This small molecule binds to this protein.
Small molecule (SMILES): CC(=O)N[C@@H]1[C@@H](O)[C@H](O)[C@@H](CO)O[C@H]1O

Sequence of chain 1.C:
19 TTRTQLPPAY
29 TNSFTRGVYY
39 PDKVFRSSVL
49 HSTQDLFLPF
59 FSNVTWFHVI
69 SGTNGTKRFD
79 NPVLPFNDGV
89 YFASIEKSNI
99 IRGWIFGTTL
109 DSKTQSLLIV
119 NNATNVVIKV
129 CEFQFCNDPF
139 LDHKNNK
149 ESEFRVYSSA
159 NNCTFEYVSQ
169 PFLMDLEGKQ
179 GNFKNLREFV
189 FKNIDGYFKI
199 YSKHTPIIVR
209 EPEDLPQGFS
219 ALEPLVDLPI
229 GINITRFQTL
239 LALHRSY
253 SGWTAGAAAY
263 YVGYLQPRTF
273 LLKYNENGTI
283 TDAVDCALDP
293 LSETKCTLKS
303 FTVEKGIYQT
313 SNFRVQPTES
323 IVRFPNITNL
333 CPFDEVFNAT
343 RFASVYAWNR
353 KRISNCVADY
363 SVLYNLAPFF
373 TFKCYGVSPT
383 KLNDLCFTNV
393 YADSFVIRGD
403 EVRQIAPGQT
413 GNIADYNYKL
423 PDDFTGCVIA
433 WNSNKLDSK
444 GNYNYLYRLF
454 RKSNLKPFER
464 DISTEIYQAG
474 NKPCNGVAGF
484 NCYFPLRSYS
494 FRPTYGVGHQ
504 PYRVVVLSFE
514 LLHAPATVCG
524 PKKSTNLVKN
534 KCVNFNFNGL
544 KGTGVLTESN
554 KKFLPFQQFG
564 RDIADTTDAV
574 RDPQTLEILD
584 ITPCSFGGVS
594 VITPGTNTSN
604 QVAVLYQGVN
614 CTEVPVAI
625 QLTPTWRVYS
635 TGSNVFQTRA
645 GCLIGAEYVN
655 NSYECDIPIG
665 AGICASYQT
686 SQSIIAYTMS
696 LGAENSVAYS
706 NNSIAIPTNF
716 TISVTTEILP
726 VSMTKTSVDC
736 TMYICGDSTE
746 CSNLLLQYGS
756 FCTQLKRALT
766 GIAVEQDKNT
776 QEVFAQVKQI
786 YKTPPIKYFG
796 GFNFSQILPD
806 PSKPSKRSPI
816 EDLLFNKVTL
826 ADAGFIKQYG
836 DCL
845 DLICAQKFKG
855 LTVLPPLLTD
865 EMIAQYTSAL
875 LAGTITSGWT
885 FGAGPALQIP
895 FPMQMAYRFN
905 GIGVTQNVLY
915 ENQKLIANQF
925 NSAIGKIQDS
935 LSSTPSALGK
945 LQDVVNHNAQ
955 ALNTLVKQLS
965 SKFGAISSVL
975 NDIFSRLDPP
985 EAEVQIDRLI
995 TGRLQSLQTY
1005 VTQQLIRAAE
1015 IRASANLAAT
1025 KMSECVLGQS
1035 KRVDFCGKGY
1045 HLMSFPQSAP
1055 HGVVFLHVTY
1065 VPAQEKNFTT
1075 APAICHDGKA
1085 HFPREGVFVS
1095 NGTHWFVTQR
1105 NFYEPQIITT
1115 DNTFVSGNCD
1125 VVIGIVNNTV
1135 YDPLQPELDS

Sequence of chain 1.B:
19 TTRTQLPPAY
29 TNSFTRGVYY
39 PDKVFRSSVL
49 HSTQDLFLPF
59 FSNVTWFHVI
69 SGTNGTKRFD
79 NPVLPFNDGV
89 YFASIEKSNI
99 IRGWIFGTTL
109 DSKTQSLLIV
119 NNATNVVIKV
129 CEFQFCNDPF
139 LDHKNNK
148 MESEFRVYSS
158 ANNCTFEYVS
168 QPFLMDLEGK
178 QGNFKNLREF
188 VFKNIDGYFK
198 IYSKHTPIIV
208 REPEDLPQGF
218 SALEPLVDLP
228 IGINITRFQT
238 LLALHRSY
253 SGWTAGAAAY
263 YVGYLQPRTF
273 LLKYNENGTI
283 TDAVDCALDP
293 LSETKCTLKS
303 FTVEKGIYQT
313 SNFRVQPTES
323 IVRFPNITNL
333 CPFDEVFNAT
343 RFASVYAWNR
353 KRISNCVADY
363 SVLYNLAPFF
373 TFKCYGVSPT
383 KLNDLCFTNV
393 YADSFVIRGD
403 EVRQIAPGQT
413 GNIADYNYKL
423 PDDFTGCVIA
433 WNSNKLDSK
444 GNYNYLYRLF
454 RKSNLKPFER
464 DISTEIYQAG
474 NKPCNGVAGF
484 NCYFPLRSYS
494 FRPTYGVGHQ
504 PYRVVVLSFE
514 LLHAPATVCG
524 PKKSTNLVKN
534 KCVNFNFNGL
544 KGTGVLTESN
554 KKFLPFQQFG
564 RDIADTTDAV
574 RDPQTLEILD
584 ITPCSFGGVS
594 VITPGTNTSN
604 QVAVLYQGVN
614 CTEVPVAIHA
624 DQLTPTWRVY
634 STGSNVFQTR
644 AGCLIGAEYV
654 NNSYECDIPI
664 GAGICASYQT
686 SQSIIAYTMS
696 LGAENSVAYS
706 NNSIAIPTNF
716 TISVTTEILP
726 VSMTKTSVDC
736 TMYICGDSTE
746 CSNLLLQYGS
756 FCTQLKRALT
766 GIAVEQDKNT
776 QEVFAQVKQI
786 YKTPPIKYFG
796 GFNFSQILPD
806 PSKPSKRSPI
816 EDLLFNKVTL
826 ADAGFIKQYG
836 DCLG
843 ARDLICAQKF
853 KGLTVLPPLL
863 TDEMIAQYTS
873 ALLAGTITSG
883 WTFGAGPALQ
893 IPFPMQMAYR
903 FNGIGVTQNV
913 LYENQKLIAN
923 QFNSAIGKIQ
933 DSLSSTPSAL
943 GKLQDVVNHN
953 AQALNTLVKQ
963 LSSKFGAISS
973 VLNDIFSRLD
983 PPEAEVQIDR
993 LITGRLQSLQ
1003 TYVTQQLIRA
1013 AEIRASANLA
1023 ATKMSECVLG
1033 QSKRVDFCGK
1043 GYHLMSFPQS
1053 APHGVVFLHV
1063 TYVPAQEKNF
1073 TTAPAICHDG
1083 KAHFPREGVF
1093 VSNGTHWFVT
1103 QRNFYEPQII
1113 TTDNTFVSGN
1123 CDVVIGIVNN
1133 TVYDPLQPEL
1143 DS

Binding-site contacts:
Ligand atom C5 contacts residue GLU616 of chain 1.B at 4.3 Å.
Ligand atom O3 contacts residue GLU616 of chain 1.B at 4.3 Å.
Ligand atom N2 contacts residue GLN833 of chain 1.C at 4.3 Å.
Ligand atom C2 contacts residue ASN613 of chain 1.B at 2.7 Å.
Ligand atom O6 contacts residue GLU616 of chain 1.B at 2.5 Å (salt-bridge).
Ligand atom O5 contacts residue ASN613 of chain 1.B at 2.1 Å (h-bond).
Ligand atom O5 contacts residue GLU616 of chain 1.B at 3.6 Å.
Ligand atom O7 contacts residue GLN641 of chain 1.B at 4.1 Å.
Ligand atom C6 contacts residue ASN613 of chain 1.B at 4.5 Å.
Ligand atom O3 contacts residue ASN613 of chain 1.B at 2.6 Å (h-bond).
Ligand atom O6 contacts residue ASN613 of chain 1.B at 4.3 Å.
Ligand atom C3 contacts residue GLN833 of chain 1.C at 3.4 Å.
Ligand atom C2 contacts residue GLN833 of chain 1.C at 3.3 Å.
Ligand atom O7 contacts residue ASN613 of chain 1.B at 3.8 Å.
Ligand atom C1 contacts residue ASN613 of chain 1.B at 1.4 Å.
Ligand atom C4 contacts residue ASN613 of chain 1.B at 4.2 Å.
Ligand atom C1 contacts residue GLN833 of chain 1.C at 4.3 Å.
Ligand atom O3 contacts residue GLN833 of chain 1.C at 3.1 Å.
Ligand atom C3 contacts residue ASN613 of chain 1.B at 3.6 Å.
Ligand atom C6 contacts residue GLU616 of chain 1.B at 3.7 Å.
Ligand atom C7 contacts residue ASN613 of chain 1.B at 4.1 Å.
Ligand atom N2 contacts residue ASN613 of chain 1.B at 3.7 Å.
Ligand atom C5 contacts residue ASN613 of chain 1.B at 3.5 Å.